Sequence of chain 1.G:
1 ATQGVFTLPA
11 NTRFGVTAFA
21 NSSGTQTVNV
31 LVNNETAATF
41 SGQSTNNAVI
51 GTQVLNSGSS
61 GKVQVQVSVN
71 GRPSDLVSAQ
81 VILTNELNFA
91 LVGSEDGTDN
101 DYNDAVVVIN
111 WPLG

A protein and the small-molecule ligand that binds it are described below.
Small molecule (SMILES): C[C@@H]1O[C@@H](CC(=O)O)[C@@H](O)[C@H](O)[C@@H]1O

Binding-site contacts:
Ligand atom O2 contacts residue ASN21 of chain 1.G at 2.9 Å (h-bond).
Ligand atom O2 contacts residue SER22 of chain 1.G at 3.2 Å.
Ligand atom C7 contacts residue DLY1 of chain 1.H at 1.3 Å.
Ligand atom C3 contacts residue ASP101 of chain 1.G at 4.0 Å.
Ligand atom O4 contacts residue ASP96 of chain 1.G at 2.8 Å (salt-bridge).
Ligand atom O4 contacts residue ASP99 of chain 1.G at 3.5 Å (salt-bridge).
Ligand atom C1 contacts residue SER23 of chain 1.G at 3.8 Å.
Ligand atom C5 contacts residue SER22 of chain 1.G at 3.3 Å.
Ligand atom O7A contacts residue DTY2 of chain 1.H at 3.2 Å (h-bond).
Ligand atom C7 contacts residue SER23 of chain 1.G at 4.0 Å.
Ligand atom C1M contacts residue SER23 of chain 1.G at 3.5 Å.
Ligand atom O7A contacts residue SER23 of chain 1.G at 4.0 Å.
Ligand atom C6 contacts residue DLY1 of chain 1.H at 2.4 Å.
Ligand atom C4 contacts residue ASP96 of chain 1.G at 3.5 Å.
Ligand atom O3 contacts residue ASP99 of chain 1.G at 2.4 Å (salt-bridge).
Ligand atom C3 contacts residue CA1 of chain 1.T at 3.4 Å.
Ligand atom O5 contacts residue DLY1 of chain 1.H at 3.8 Å.
Ligand atom O4 contacts residue GLU95 of chain 1.G at 3.4 Å (salt-bridge).
Ligand atom C4 contacts residue SER22 of chain 1.G at 3.5 Å.
Ligand atom O5 contacts residue SER22 of chain 1.G at 3.1 Å (h-bond).
Ligand atom C3 contacts residue ASP99 of chain 1.G at 3.1 Å.
Ligand atom C3 contacts residue ASP104 of chain 1.G at 4.0 Å.
Ligand atom O2 contacts residue ASP101 of chain 1.G at 4.1 Å.
Ligand atom O3 contacts residue CA1 of chain 1.T at 2.5 Å.
Ligand atom O7A contacts residue DLY3 of chain 1.H at 3.2 Å (h-bond).
Ligand atom O4 contacts residue CA1 of chain 1.T at 2.3 Å.
Ligand atom O2 contacts residue ASP104 of chain 1.G at 4.0 Å.
Ligand atom C7 contacts residue DLY3 of chain 1.H at 3.7 Å.
Ligand atom C4 contacts residue CA1 of chain 1.T at 3.2 Å.
Ligand atom C5 contacts residue DLY1 of chain 1.H at 3.3 Å.
Ligand atom O3 contacts residue ASP104 of chain 1.G at 3.3 Å (salt-bridge).
Ligand atom O7A contacts residue DLY1 of chain 1.H at 2.2 Å (h-bond).
Ligand atom O3 contacts residue ASP101 of chain 1.G at 2.7 Å (salt-bridge).
Ligand atom O4 contacts residue ASP104 of chain 1.G at 3.4 Å (salt-bridge).
Ligand atom O5 contacts residue SER23 of chain 1.G at 3.0 Å (h-bond).
Ligand atom C5 contacts residue ASP96 of chain 1.G at 3.8 Å.
Ligand atom C7 contacts residue DTY2 of chain 1.H at 3.1 Å.
Ligand atom C1M contacts residue THR45 of chain 1.G at 4.0 Å.
Ligand atom C4 contacts residue ASP104 of chain 1.G at 3.4 Å.
Ligand atom C2 contacts residue ASP99 of chain 1.G at 4.0 Å.